Sequence of chain 1.A:
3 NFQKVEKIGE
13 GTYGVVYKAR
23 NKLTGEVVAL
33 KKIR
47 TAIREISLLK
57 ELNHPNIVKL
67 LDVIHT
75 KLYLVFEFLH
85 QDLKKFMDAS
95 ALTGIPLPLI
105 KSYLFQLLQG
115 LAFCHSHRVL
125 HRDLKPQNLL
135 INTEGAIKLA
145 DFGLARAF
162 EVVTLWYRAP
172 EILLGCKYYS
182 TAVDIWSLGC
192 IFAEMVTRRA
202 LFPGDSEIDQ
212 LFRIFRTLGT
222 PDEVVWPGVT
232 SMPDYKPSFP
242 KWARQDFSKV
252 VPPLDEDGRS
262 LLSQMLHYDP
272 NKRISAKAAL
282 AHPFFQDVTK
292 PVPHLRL

The small molecule below binds the protein below.
Small molecule (SMILES): O=C(O)c1cc([N+](=O)[O-])ccc1NCCc1c[nH]c2ccccc12

Binding-site contacts:
Ligand atom C08 contacts residue LEU148 of chain 1.A at 3.7 Å (hydrophobic).
Ligand atom C13 contacts residue ILE63 of chain 1.A at 3.4 Å (hydrophobic).
Ligand atom O01 contacts residue LYS33 of chain 1.A at 3.0 Å (salt-bridge).
Ligand atom C06 contacts residue LEU148 of chain 1.A at 3.8 Å (hydrophobic).
Ligand atom C05 contacts residue PHE146 of chain 1.A at 3.5 Å (hydrophobic).
Ligand atom O01 contacts residue PHE80 of chain 1.A at 3.6 Å.
Ligand atom O23 contacts residue ILE52 of chain 1.A at 3.4 Å.
Ligand atom O03 contacts residue PHE80 of chain 1.A at 3.8 Å.
Ligand atom O01 contacts residue ASP145 of chain 1.A at 3.2 Å.
Ligand atom C16 contacts residue LEU55 of chain 1.A at 3.8 Å (hydrophobic).
Ligand atom C14 contacts residue VAL64 of chain 1.A at 3.7 Å (hydrophobic).
Ligand atom C02 contacts residue PHE146 of chain 1.A at 3.2 Å (hydrophobic).
Ligand atom N15 contacts residue LEU55 of chain 1.A at 3.1 Å (h-bond).
Ligand atom C14 contacts residue LEU55 of chain 1.A at 3.3 Å (hydrophobic).
Ligand atom C02 contacts residue ASP145 of chain 1.A at 3.6 Å.
Ligand atom O24 contacts residue ILE35 of chain 1.A at 3.6 Å.
Ligand atom N22 contacts residue LEU78 of chain 1.A at 3.8 Å.
Ligand atom C19 contacts residue CYS118 of chain 1.A at 3.7 Å (hydrophobic).
Ligand atom N15 contacts residue LEU58 of chain 1.A at 2.6 Å (h-bond).
Ligand atom C19 contacts residue VAL123 of chain 1.A at 3.7 Å (hydrophobic).
Ligand atom C21 contacts residue LEU58 of chain 1.A at 3.5 Å (hydrophobic).
Ligand atom C21 contacts residue LEU55 of chain 1.A at 3.7 Å (hydrophobic).
Ligand atom O01 contacts residue PHE146 of chain 1.A at 3.6 Å.
Ligand atom C17 contacts residue ILE63 of chain 1.A at 3.5 Å (hydrophobic).
Ligand atom C07 contacts residue LEU148 of chain 1.A at 3.6 Å (hydrophobic).
Ligand atom C16 contacts residue LEU58 of chain 1.A at 3.3 Å (hydrophobic).
Ligand atom C14 contacts residue LEU58 of chain 1.A at 3.7 Å (hydrophobic).
Ligand atom N10 contacts residue PHE80 of chain 1.A at 3.6 Å.
Ligand atom C02 contacts residue PHE80 of chain 1.A at 3.5 Å (hydrophobic).
Ligand atom O03 contacts residue ASP145 of chain 1.A at 3.0 Å (salt-bridge).
Ligand atom C05 contacts residue LEU78 of chain 1.A at 3.6 Å (hydrophobic).
Ligand atom C12 contacts residue VAL64 of chain 1.A at 3.7 Å (hydrophobic).
Ligand atom C06 contacts residue LEU78 of chain 1.A at 3.5 Å (hydrophobic).
Ligand atom O03 contacts residue PHE146 of chain 1.A at 3.0 Å (h-bond).
Ligand atom O24 contacts residue ALA149 of chain 1.A at 3.7 Å.
Ligand atom C04 contacts residue PHE80 of chain 1.A at 3.7 Å (hydrophobic).
Ligand atom O23 contacts residue LEU148 of chain 1.A at 3.7 Å.
Ligand atom C18 contacts residue PHE146 of chain 1.A at 3.7 Å (hydrophobic).
Ligand atom C14 contacts residue ILE63 of chain 1.A at 3.8 Å (hydrophobic).
Ligand atom O23 contacts residue ALA149 of chain 1.A at 3.8 Å.